A protein and the small-molecule ligand that binds it are described below.
Small molecule (SMILES): CC(=O)N[C@@H]1[C@@H](O)[C@H](O)[C@@H](CO)O[C@H]1O

Sequence of chain 38.A:
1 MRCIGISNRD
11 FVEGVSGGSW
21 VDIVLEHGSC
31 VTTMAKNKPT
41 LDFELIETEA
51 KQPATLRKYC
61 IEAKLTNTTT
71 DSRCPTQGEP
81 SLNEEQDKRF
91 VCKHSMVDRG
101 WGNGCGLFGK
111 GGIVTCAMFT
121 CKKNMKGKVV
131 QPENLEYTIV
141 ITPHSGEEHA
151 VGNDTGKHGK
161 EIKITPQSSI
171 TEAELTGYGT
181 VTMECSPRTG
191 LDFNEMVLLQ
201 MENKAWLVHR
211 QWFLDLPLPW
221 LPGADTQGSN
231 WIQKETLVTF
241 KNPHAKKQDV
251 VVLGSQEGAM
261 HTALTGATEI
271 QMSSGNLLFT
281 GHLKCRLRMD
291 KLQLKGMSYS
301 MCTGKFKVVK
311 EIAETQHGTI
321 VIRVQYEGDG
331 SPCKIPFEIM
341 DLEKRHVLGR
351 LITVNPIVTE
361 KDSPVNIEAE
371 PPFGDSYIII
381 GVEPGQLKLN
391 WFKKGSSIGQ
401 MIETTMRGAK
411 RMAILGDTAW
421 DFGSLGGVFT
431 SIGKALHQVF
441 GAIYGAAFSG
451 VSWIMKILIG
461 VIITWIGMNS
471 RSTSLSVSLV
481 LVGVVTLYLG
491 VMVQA

Binding-site contacts:
Ligand atom N2 contacts residue ASN67 of chain 38.A at 2.9 Å (h-bond).
Ligand atom C8 contacts residue PHE90 of chain 38.A at 3.9 Å (hydrophobic).
Ligand atom C4 contacts residue ASN67 of chain 38.A at 4.2 Å.
Ligand atom C8 contacts residue ASN67 of chain 38.A at 4.2 Å.
Ligand atom C8 contacts residue MET118 of chain 38.A at 4.3 Å (hydrophobic).
Ligand atom C5 contacts residue ASN67 of chain 38.A at 3.7 Å.
Ligand atom C7 contacts residue ASN67 of chain 38.A at 3.7 Å.
Ligand atom O5 contacts residue ASN67 of chain 38.A at 2.4 Å (h-bond).
Ligand atom O7 contacts residue ASN67 of chain 38.A at 4.1 Å.
Ligand atom C1 contacts residue ASN67 of chain 38.A at 1.4 Å.
Ligand atom C3 contacts residue ASN67 of chain 38.A at 3.8 Å.
Ligand atom C2 contacts residue ASN67 of chain 38.A at 2.5 Å.